Binding-site contacts:
Ligand atom O5 contacts residue ASN182 of chain 2.B at 2.3 Å (h-bond).
Ligand atom C1 contacts residue ASN182 of chain 2.B at 1.4 Å.
Ligand atom C3 contacts residue ASP151 of chain 2.B at 4.2 Å.
Ligand atom C5 contacts residue ASN182 of chain 2.B at 3.7 Å.
Ligand atom C7 contacts residue ASN182 of chain 2.B at 3.4 Å.
Ligand atom O5 contacts residue GLY155 of chain 2.B at 3.8 Å.
Ligand atom C1 contacts residue GLY155 of chain 2.B at 4.1 Å.
Ligand atom O7 contacts residue ASN182 of chain 2.B at 3.6 Å.
Ligand atom O4 contacts residue ASP151 of chain 2.B at 4.0 Å.
Ligand atom C6 contacts residue GLY155 of chain 2.B at 4.2 Å.
Ligand atom C3 contacts residue ASN182 of chain 2.B at 3.7 Å.
Ligand atom C2 contacts residue ASN182 of chain 2.B at 2.4 Å.
Ligand atom C8 contacts residue PHE192 of chain 2.B at 4.1 Å (hydrophobic).
Ligand atom C5 contacts residue ASP151 of chain 2.B at 4.2 Å.
Ligand atom C8 contacts residue ASN182 of chain 2.B at 4.5 Å.
Ligand atom C5 contacts residue GLY155 of chain 2.B at 4.1 Å.
Ligand atom C4 contacts residue ASP151 of chain 2.B at 4.4 Å.
Ligand atom N2 contacts residue ASN182 of chain 2.B at 2.8 Å (h-bond).
Ligand atom O7 contacts residue ARG181 of chain 2.B at 4.0 Å.
Ligand atom C4 contacts residue ASN182 of chain 2.B at 4.2 Å.

Sequence of chain 2.B:
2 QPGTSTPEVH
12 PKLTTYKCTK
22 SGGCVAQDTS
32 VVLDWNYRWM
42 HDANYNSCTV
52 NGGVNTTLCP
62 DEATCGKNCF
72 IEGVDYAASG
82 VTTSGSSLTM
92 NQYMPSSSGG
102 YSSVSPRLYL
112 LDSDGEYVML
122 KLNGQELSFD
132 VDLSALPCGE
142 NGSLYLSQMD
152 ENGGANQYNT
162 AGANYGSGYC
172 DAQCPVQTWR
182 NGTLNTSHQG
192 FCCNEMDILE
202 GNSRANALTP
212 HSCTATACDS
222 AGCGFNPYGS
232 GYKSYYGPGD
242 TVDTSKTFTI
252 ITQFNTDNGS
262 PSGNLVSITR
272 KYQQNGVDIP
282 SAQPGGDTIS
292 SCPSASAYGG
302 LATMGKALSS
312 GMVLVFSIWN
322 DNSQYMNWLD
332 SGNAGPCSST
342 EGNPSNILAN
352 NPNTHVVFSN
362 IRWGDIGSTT

This protein binds this small molecule.
Small molecule (SMILES): CC(=O)N[C@@H]1[C@@H](O)[C@H](O)[C@@H](CO)O[C@H]1O